This protein binds this small molecule.
Small molecule (SMILES): CC(=O)N[C@H]1[C@H](O[C@H]2[C@H](O)[C@@H](NC(C)=O)CO[C@@H]2CO)O[C@H](CO)[C@@H](O[C@@H]2O[C@H](CO[C@H]3O[C@H](CO)[C@@H](O)[C@H](O)[C@@H]3O)[C@@H](O)[C@H](O[C@H]3O[C@H](CO)[C@@H](O)[C@H](O)[C@@H]3O[C@H]3O[C@H](CO)[C@@H](O)[C@H](O)[C@@H]3O)[C@@H]2O)[C@@H]1O

Sequence of chain 2.A:
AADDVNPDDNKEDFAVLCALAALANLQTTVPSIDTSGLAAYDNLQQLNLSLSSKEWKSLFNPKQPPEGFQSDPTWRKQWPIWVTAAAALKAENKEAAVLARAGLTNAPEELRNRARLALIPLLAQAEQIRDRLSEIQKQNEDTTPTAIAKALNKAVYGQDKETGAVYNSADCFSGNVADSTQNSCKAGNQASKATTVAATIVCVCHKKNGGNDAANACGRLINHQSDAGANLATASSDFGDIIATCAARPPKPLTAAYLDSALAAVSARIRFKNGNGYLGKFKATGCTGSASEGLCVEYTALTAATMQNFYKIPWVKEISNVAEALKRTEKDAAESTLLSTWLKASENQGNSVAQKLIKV

Sequence of chain 3.A:
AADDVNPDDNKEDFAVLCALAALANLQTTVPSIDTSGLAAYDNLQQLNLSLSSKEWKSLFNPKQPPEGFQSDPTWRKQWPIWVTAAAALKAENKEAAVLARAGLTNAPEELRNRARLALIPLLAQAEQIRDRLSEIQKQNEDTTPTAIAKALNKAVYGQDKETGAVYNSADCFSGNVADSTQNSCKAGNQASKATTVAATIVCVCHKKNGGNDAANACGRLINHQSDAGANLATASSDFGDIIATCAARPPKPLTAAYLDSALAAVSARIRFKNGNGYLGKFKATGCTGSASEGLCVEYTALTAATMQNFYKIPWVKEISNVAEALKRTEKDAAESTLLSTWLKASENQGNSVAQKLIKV

Binding-site contacts:
Ligand atom C8 contacts residue LEU150 of chain 3.A at 3.8 Å (hydrophobic).
Ligand atom C1 contacts residue TRP75 of chain 3.A at 3.6 Å (hydrophobic).
Ligand atom O6 contacts residue ARG143 of chain 3.A at 3.2 Å (salt-bridge).
Ligand atom N2 contacts residue ASN67 of chain 3.A at 2.9 Å (h-bond).
Ligand atom C2 contacts residue ASP99 of chain 3.A at 3.7 Å.
Ligand atom O7 contacts residue TRP109 of chain 3.A at 2.8 Å (h-bond).
Ligand atom C5 contacts residue ASP99 of chain 3.A at 3.8 Å.
Ligand atom C5 contacts residue ASN67 of chain 3.A at 3.6 Å.
Ligand atom C6 contacts residue PHE96 of chain 3.A at 3.7 Å (hydrophobic).
Ligand atom O5 contacts residue SER71 of chain 3.A at 3.6 Å (h-bond).
Ligand atom C1 contacts residue ASN67 of chain 3.A at 1.4 Å.
Ligand atom O4 contacts residue ASP99 of chain 3.A at 2.8 Å (salt-bridge).
Ligand atom C3 contacts residue ASP99 of chain 3.A at 3.4 Å.
Ligand atom O2 contacts residue PHE96 of chain 3.A at 3.7 Å.
Ligand atom C2 contacts residue ASN67 of chain 3.A at 2.4 Å.
Ligand atom O6 contacts residue SER71 of chain 3.A at 2.6 Å (h-bond).
Ligand atom C4 contacts residue ASP99 of chain 3.A at 3.7 Å.
Ligand atom C6 contacts residue SER71 of chain 3.A at 3.5 Å.
Ligand atom O3 contacts residue ASP99 of chain 3.A at 3.3 Å (salt-bridge).
Ligand atom O5 contacts residue PHE96 of chain 3.A at 3.6 Å.
Ligand atom O7 contacts residue GLN105 of chain 3.A at 3.4 Å (h-bond).
Ligand atom C8 contacts residue GLN64 of chain 3.A at 3.6 Å.
Ligand atom O4 contacts residue TRP102 of chain 3.A at 3.1 Å (h-bond).
Ligand atom C7 contacts residue GLN64 of chain 3.A at 3.6 Å.
Ligand atom C6 contacts residue TRP102 of chain 3.A at 3.8 Å (hydrophobic).
Ligand atom O3 contacts residue TRP109 of chain 3.A at 3.5 Å.
Ligand atom O2 contacts residue ASP99 of chain 3.A at 2.6 Å (salt-bridge).
Ligand atom O7 contacts residue LYS386 of chain 2.A at 3.5 Å.
Ligand atom C6 contacts residue TRP75 of chain 3.A at 3.7 Å (hydrophobic).
Ligand atom O7 contacts residue GLN64 of chain 3.A at 3.0 Å (h-bond).
Ligand atom O2 contacts residue TRP102 of chain 3.A at 2.9 Å (h-bond).
Ligand atom O6 contacts residue THR101 of chain 3.A at 3.1 Å (h-bond).
Ligand atom C6 contacts residue THR101 of chain 3.A at 3.7 Å.
Ligand atom C3 contacts residue ASN67 of chain 3.A at 3.8 Å.
Ligand atom C7 contacts residue ASN67 of chain 3.A at 3.8 Å.
Ligand atom O4 contacts residue THR101 of chain 3.A at 3.5 Å (h-bond).
Ligand atom C6 contacts residue THR101 of chain 3.A at 3.2 Å.
Ligand atom O4 contacts residue TRP75 of chain 3.A at 3.7 Å.
Ligand atom O5 contacts residue ASN67 of chain 3.A at 2.3 Å (h-bond).
Ligand atom O4 contacts residue PRO100 of chain 3.A at 3.5 Å.